A protein and the small-molecule ligand that binds it are described below.
Small molecule (SMILES): CC(C)C[C@H](N)C(=O)O

Binding-site contacts:
Ligand atom CD2 contacts residue THR155 of chain 1.A at 3.4 Å.
Ligand atom CB contacts residue SER141 of chain 1.A at 3.1 Å.
Ligand atom CD2 contacts residue TYR1 of chain 1.I at 1.7 Å (hydrophobic).
Ligand atom CD2 contacts residue SER156 of chain 1.A at 3.4 Å.
Ligand atom O contacts residue ASP140 of chain 1.A at 3.8 Å.
Ligand atom OXT contacts residue GOL1 of chain 1.O at 4.2 Å.
Ligand atom CG contacts residue TYR1 of chain 1.I at 1.0 Å (hydrophobic).
Ligand atom O contacts residue PRO138 of chain 1.A at 3.7 Å.
Ligand atom CA contacts residue PRO138 of chain 1.A at 3.8 Å (hydrophobic).
Ligand atom CD1 contacts residue TYR1 of chain 1.I at 0.7 Å (hydrophobic).
Ligand atom CA contacts residue SER141 of chain 1.A at 2.4 Å.
Ligand atom CG contacts residue GLU137 of chain 1.A at 3.9 Å.
Ligand atom CD1 contacts residue GLY158 of chain 1.A at 3.8 Å.
Ligand atom CA contacts residue GOL1 of chain 1.O at 3.6 Å.
Ligand atom OXT contacts residue SER141 of chain 1.A at 2.3 Å (h-bond).
Ligand atom N contacts residue TYR1 of chain 1.I at 0.0 Å (h-bond).
Ligand atom OXT contacts residue TYR1 of chain 1.I at 0.0 Å (h-bond).
Ligand atom OXT contacts residue HIS33 of chain 1.A at 2.7 Å (h-bond).
Ligand atom CG contacts residue SER141 of chain 1.A at 3.6 Å.
Ligand atom CD2 contacts residue GLY157 of chain 1.A at 3.3 Å.
Ligand atom O contacts residue GLY139 of chain 1.A at 2.8 Å (h-bond).
Ligand atom O contacts residue TYR1 of chain 1.I at 0.0 Å (h-bond).
Ligand atom CD1 contacts residue ALA136 of chain 1.A at 4.1 Å (hydrophobic).
Ligand atom CG contacts residue GLY157 of chain 1.A at 4.0 Å.
Ligand atom N contacts residue SER156 of chain 1.A at 4.1 Å.
Ligand atom CB contacts residue TYR1 of chain 1.I at 0.8 Å (hydrophobic).
Ligand atom CG contacts residue ALA136 of chain 1.A at 4.0 Å (hydrophobic).
Ligand atom CD1 contacts residue GLY157 of chain 1.A at 3.7 Å.
Ligand atom C contacts residue TYR1 of chain 1.I at 0.0 Å (hydrophobic).
Ligand atom O contacts residue SER141 of chain 1.A at 2.5 Å (h-bond).
Ligand atom C contacts residue SER141 of chain 1.A at 1.6 Å.
Ligand atom C contacts residue GLY139 of chain 1.A at 3.9 Å.
Ligand atom CB contacts residue PRO138 of chain 1.A at 3.6 Å (hydrophobic).
Ligand atom CD2 contacts residue GOL1 of chain 1.O at 4.0 Å.
Ligand atom CD2 contacts residue SER141 of chain 1.A at 3.0 Å.
Ligand atom N contacts residue SER141 of chain 1.A at 3.0 Å (h-bond).
Ligand atom N contacts residue GOL1 of chain 1.O at 2.4 Å (h-bond).
Ligand atom CB contacts residue GLU137 of chain 1.A at 3.4 Å.
Ligand atom C contacts residue HIS33 of chain 1.A at 3.7 Å.
Ligand atom CA contacts residue TYR1 of chain 1.I at 0.1 Å (hydrophobic).

Sequence of chain 1.A:
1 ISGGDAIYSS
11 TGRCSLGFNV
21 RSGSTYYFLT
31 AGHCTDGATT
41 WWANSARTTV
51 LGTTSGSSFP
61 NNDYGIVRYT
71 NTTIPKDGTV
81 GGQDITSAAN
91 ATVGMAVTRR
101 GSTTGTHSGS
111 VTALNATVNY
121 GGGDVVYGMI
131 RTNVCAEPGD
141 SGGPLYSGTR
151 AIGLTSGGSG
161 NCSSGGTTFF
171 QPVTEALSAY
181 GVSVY